Binding-site contacts:
Ligand atom CA contacts residue SER60 of chain 1.A at 4.4 Å.
Ligand atom OXT contacts residue ARG27 of chain 1.A at 3.0 Å (salt-bridge).
Ligand atom N contacts residue THR5 of chain 1.A at 3.6 Å (h-bond).
Ligand atom C contacts residue SER60 of chain 1.A at 3.2 Å.
Ligand atom OXT contacts residue SER60 of chain 1.A at 3.5 Å (h-bond).
Ligand atom O contacts residue SER60 of chain 1.A at 2.4 Å (h-bond).
Ligand atom O contacts residue THR5 of chain 1.A at 3.4 Å.
Ligand atom O contacts residue ARG27 of chain 1.A at 3.1 Å (salt-bridge).
Ligand atom C contacts residue ARG27 of chain 1.A at 3.6 Å.

The small molecule below binds the protein below.
Small molecule (SMILES): NCC(=O)O

Sequence of chain 1.A:
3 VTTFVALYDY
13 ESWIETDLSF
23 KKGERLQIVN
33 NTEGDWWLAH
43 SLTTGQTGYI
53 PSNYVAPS